This small molecule binds to this protein.
Small molecule (SMILES): [H]/N=C(/N)NCCC[C@H](N)P(=O)(O)O

Binding-site contacts:
Ligand atom N2 contacts residue TYR382 of chain 1.A at 3.5 Å.
Ligand atom O1 contacts residue GLU270 of chain 1.A at 3.3 Å (salt-bridge).
Ligand atom O2 contacts residue HIS307 of chain 1.A at 3.8 Å.
Ligand atom N4 contacts residue LYS325 of chain 1.A at 3.5 Å (salt-bridge).
Ligand atom C2 contacts residue TYR382 of chain 1.A at 3.6 Å (hydrophobic).
Ligand atom N4 contacts residue ZN1 of chain 1.B at 3.6 Å.
Ligand atom N4 contacts residue GLU126 of chain 1.A at 2.6 Å (salt-bridge).
Ligand atom P contacts residue TYR387 of chain 1.A at 3.7 Å.
Ligand atom C4 contacts residue GLU126 of chain 1.A at 3.9 Å.
Ligand atom O1 contacts residue ZN1 of chain 1.B at 2.5 Å.
Ligand atom P contacts residue ALA268 of chain 1.A at 3.6 Å.
Ligand atom P contacts residue GOL1 of chain 1.H at 3.8 Å.
Ligand atom O3 contacts residue GOL1 of chain 1.H at 3.2 Å (h-bond).
Ligand atom C1 contacts residue TYR382 of chain 1.A at 3.9 Å (hydrophobic).
Ligand atom C5 contacts residue GLU126 of chain 1.A at 3.5 Å.
Ligand atom O2 contacts residue TYR387 of chain 1.A at 2.5 Å (h-bond).
Ligand atom O3 contacts residue ALA268 of chain 1.A at 3.0 Å (h-bond).
Ligand atom N1 contacts residue TYR382 of chain 1.A at 3.8 Å.
Ligand atom C3 contacts residue MET269 of chain 1.A at 3.9 Å (hydrophobic).
Ligand atom P contacts residue ZN1 of chain 1.B at 2.9 Å.
Ligand atom P contacts residue HIS303 of chain 1.A at 3.9 Å.
Ligand atom C5 contacts residue GLU270 of chain 1.A at 3.5 Å.
Ligand atom C5 contacts residue ALA268 of chain 1.A at 3.5 Å (hydrophobic).
Ligand atom C5 contacts residue MET269 of chain 1.A at 3.9 Å (hydrophobic).
Ligand atom P contacts residue GLU304 of chain 1.A at 3.8 Å.
Ligand atom C3 contacts residue GLU126 of chain 1.A at 3.6 Å.
Ligand atom O3 contacts residue GLU304 of chain 1.A at 3.8 Å.
Ligand atom O1 contacts residue ALA268 of chain 1.A at 3.9 Å.
Ligand atom N4 contacts residue GLU270 of chain 1.A at 2.7 Å (salt-bridge).
Ligand atom C2 contacts residue GLU126 of chain 1.A at 4.0 Å.
Ligand atom O1 contacts residue GLU304 of chain 1.A at 2.5 Å (salt-bridge).
Ligand atom N4 contacts residue GLU326 of chain 1.A at 3.1 Å (salt-bridge).
Ligand atom O2 contacts residue ZN1 of chain 1.B at 2.0 Å.
Ligand atom O1 contacts residue HIS307 of chain 1.A at 3.3 Å (h-bond).
Ligand atom C4 contacts residue TYR387 of chain 1.A at 3.5 Å (hydrophobic).
Ligand atom O2 contacts residue GLU326 of chain 1.A at 2.9 Å (salt-bridge).
Ligand atom O2 contacts residue GOL1 of chain 1.H at 3.5 Å (h-bond).
Ligand atom O2 contacts residue HIS303 of chain 1.A at 3.4 Å (h-bond).
Ligand atom N4 contacts residue MET269 of chain 1.A at 3.9 Å.
Ligand atom O1 contacts residue HIS303 of chain 1.A at 3.2 Å.

Sequence of chain 1.A:
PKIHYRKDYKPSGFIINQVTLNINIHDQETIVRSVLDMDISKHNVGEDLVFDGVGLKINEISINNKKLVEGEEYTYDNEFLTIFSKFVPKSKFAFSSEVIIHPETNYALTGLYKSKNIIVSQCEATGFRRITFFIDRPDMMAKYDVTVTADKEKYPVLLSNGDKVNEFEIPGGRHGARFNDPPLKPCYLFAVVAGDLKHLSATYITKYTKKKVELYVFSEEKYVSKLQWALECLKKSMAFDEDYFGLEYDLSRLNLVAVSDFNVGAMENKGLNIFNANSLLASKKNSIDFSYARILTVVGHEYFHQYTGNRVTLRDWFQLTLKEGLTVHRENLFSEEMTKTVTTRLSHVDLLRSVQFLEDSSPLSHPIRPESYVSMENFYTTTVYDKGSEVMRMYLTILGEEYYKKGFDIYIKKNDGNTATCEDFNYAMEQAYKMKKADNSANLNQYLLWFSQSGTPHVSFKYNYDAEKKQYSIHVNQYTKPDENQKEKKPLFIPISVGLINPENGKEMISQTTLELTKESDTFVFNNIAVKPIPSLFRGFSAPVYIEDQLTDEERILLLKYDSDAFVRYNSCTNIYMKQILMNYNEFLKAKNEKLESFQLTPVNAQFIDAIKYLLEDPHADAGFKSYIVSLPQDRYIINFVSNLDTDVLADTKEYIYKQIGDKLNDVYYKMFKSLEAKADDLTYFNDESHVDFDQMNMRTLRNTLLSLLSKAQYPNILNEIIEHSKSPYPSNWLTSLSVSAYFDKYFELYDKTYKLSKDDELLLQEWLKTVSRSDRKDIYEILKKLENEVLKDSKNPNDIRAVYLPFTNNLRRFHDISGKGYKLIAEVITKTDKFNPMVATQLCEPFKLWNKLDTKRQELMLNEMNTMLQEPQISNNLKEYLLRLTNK